Binding-site contacts:
Ligand atom N6 contacts residue PHE426 of chain 25.A at 3.8 Å.
Ligand atom O4' contacts residue HIS418 of chain 25.A at 4.1 Å.
Ligand atom C2' contacts residue PRO203 of chain 25.A at 4.0 Å (hydrophobic).
Ligand atom C6 contacts residue GLY427 of chain 25.A at 3.7 Å.
Ligand atom C1' contacts residue HIS418 of chain 25.A at 4.1 Å.
Ligand atom O2P contacts residue HIS416 of chain 25.A at 2.8 Å (h-bond).
Ligand atom C5 contacts residue PRO419 of chain 25.A at 3.7 Å (hydrophobic).
Ligand atom C6 contacts residue SER420 of chain 25.A at 4.3 Å.
Ligand atom N1 contacts residue PRO419 of chain 25.A at 3.5 Å (h-bond).
Ligand atom C6 contacts residue PRO419 of chain 25.A at 3.2 Å (hydrophobic).
Ligand atom N7 contacts residue PRO419 of chain 25.A at 4.3 Å.
Ligand atom O1P contacts residue HIS416 of chain 25.A at 4.2 Å.
Ligand atom C8 contacts residue PRO203 of chain 25.A at 4.4 Å (hydrophobic).
Ligand atom N9 contacts residue PRO203 of chain 25.A at 4.2 Å.
Ligand atom C4 contacts residue PRO419 of chain 25.A at 4.2 Å (hydrophobic).
Ligand atom N6 contacts residue GLY425 of chain 25.A at 4.1 Å.
Ligand atom N1 contacts residue GLY427 of chain 25.A at 2.7 Å (h-bond).
Ligand atom C6 contacts residue VAL202 of chain 25.A at 3.9 Å (hydrophobic).
Ligand atom O5' contacts residue PRO419 of chain 25.A at 3.9 Å.
Ligand atom N9 contacts residue HIS418 of chain 25.A at 4.3 Å.
Ligand atom O4' contacts residue PRO419 of chain 25.A at 4.3 Å.
Ligand atom N6 contacts residue VAL202 of chain 25.A at 4.0 Å.
Ligand atom N7 contacts residue SER420 of chain 25.A at 3.9 Å.
Ligand atom C8 contacts residue HIS418 of chain 25.A at 3.7 Å.
Ligand atom N6 contacts residue GLY427 of chain 25.A at 2.8 Å (h-bond).
Ligand atom P contacts residue HIS416 of chain 25.A at 4.0 Å.
Ligand atom N6 contacts residue SER420 of chain 25.A at 4.0 Å.
Ligand atom C5 contacts residue SER420 of chain 25.A at 4.3 Å.
Ligand atom O2P contacts residue PRO419 of chain 25.A at 4.2 Å.
Ligand atom C4 contacts residue PRO203 of chain 25.A at 4.2 Å (hydrophobic).
Ligand atom N6 contacts residue PRO419 of chain 25.A at 3.4 Å (h-bond).
Ligand atom N3 contacts residue PRO203 of chain 25.A at 4.4 Å.
Ligand atom C2 contacts residue GLY427 of chain 25.A at 3.4 Å.
Ligand atom N3 contacts residue PRO419 of chain 25.A at 4.3 Å.
Ligand atom C2 contacts residue PRO419 of chain 25.A at 4.0 Å (hydrophobic).
Ligand atom C5 contacts residue PRO203 of chain 25.A at 4.3 Å (hydrophobic).
Ligand atom N7 contacts residue HIS418 of chain 25.A at 4.4 Å.
Ligand atom C6 contacts residue PRO203 of chain 25.A at 4.4 Å (hydrophobic).
Ligand atom N1 contacts residue VAL202 of chain 25.A at 3.7 Å.
Ligand atom C2 contacts residue VAL202 of chain 25.A at 4.3 Å (hydrophobic).

The small molecule below binds the protein below.
Small molecule (SMILES): Nc1ncnc2c1ncn2[C@H]1C[C@H](O)[C@@H](COP(=O)(O)O)O1

Sequence of chain 25.A:
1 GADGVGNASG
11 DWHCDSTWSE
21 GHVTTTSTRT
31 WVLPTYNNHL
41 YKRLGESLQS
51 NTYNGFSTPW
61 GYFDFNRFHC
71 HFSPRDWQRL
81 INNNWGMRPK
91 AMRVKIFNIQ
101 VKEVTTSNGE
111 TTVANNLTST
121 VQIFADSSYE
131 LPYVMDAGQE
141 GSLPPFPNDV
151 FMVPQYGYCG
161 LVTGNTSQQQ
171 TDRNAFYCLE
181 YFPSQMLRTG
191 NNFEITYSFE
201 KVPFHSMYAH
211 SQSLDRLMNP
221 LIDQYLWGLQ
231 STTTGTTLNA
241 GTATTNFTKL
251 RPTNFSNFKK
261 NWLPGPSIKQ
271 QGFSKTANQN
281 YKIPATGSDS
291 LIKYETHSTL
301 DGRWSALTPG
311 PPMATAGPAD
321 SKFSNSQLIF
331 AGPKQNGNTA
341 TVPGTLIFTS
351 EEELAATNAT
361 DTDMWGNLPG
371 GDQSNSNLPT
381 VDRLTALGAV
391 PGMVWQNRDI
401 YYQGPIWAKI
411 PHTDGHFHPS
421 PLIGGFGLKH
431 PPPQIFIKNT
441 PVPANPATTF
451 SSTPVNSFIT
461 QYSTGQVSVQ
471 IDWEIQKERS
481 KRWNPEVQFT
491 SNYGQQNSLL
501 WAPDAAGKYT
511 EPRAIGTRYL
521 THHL